The small molecule below binds the protein below.
Small molecule (SMILES): CCOC(=O)c1ccc(OCCCC2CCN(c3ccc(C)nn3)CC2)cc1

Binding-site contacts:
Ligand atom C10 contacts residue ILE108 of chain 29.B at 3.5 Å (hydrophobic).
Ligand atom C20 contacts residue PHE236 of chain 29.B at 3.4 Å (hydrophobic).
Ligand atom C13 contacts residue ILE108 of chain 29.B at 3.6 Å (hydrophobic).
Ligand atom N6 contacts residue VAL194 of chain 29.B at 3.6 Å.
Ligand atom C21 contacts residue TYR203 of chain 29.B at 3.7 Å (hydrophobic).
Ligand atom C17 contacts residue MET130 of chain 29.B at 3.7 Å (hydrophobic).
Ligand atom O23 contacts residue TYR110 of chain 29.B at 3.5 Å.
Ligand atom C1 contacts residue ILE155 of chain 29.B at 3.8 Å (hydrophobic).
Ligand atom C13 contacts residue PHE236 of chain 29.B at 3.8 Å (hydrophobic).
Ligand atom C3 contacts residue PRO179 of chain 29.B at 3.6 Å (hydrophobic).
Ligand atom C4 contacts residue TYR157 of chain 29.B at 3.5 Å (hydrophobic).
Ligand atom C11 contacts residue PHE132 of chain 29.B at 3.5 Å (hydrophobic).
Ligand atom O24 contacts residue THR109 of chain 29.B at 3.6 Å.
Ligand atom O24 contacts residue PHE236 of chain 29.B at 3.9 Å.
Ligand atom C9 contacts residue VAL194 of chain 29.B at 3.8 Å (hydrophobic).
Ligand atom C3 contacts residue ALA24 of chain 29.D at 3.6 Å (hydrophobic).
Ligand atom C22 contacts residue TYR110 of chain 29.B at 3.3 Å (hydrophobic).
Ligand atom O23 contacts residue PHE236 of chain 29.B at 3.3 Å.
Ligand atom C10 contacts residue PHE132 of chain 29.B at 3.7 Å (hydrophobic).
Ligand atom C22 contacts residue PHE236 of chain 29.B at 3.3 Å (hydrophobic).
Ligand atom C7 contacts residue VAL194 of chain 29.B at 3.6 Å (hydrophobic).
Ligand atom C25 contacts residue THR109 of chain 29.B at 3.2 Å.
Ligand atom C7 contacts residue ILE25 of chain 29.D at 3.8 Å (hydrophobic).
Ligand atom O24 contacts residue TYR110 of chain 29.B at 3.3 Å.
Ligand atom C19 contacts residue TYR110 of chain 29.B at 3.8 Å (hydrophobic).
Ligand atom C4 contacts residue ALA24 of chain 29.D at 3.9 Å (hydrophobic).
Ligand atom C12 contacts residue PHE236 of chain 29.B at 3.7 Å (hydrophobic).
Ligand atom C7 contacts residue TYR157 of chain 29.B at 3.5 Å (hydrophobic).
Ligand atom C8 contacts residue TYR157 of chain 29.B at 3.4 Å (hydrophobic).
Ligand atom N3 contacts residue ILE192 of chain 29.B at 3.7 Å.
Ligand atom C3 contacts residue TYR157 of chain 29.B at 3.4 Å (hydrophobic).
Ligand atom N4 contacts residue ILE192 of chain 29.B at 3.6 Å.
Ligand atom N4 contacts residue LEU239 of chain 29.B at 3.6 Å.
Ligand atom N3 contacts residue LEU239 of chain 29.B at 3.8 Å.
Ligand atom C8 contacts residue VAL194 of chain 29.B at 3.8 Å (hydrophobic).
Ligand atom C19 contacts residue PHE236 of chain 29.B at 3.6 Å (hydrophobic).
Ligand atom C16 contacts residue MET130 of chain 29.B at 3.8 Å (hydrophobic).
Ligand atom C1 contacts residue ILE181 of chain 29.B at 3.5 Å (hydrophobic).
Ligand atom C18 contacts residue TYR110 of chain 29.B at 3.8 Å (hydrophobic).
Ligand atom O15 contacts residue MET130 of chain 29.B at 3.8 Å.

Sequence of chain 29.B:
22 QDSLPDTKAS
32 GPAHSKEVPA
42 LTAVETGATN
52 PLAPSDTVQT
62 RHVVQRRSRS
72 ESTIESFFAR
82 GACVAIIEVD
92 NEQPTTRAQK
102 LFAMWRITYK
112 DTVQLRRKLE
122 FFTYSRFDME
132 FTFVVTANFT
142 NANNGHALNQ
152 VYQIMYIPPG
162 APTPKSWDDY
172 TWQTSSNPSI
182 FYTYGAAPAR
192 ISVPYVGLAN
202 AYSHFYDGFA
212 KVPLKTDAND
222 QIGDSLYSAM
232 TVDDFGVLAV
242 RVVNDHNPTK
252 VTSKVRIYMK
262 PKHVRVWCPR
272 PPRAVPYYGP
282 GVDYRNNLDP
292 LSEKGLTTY

Sequence of chain 29.D:
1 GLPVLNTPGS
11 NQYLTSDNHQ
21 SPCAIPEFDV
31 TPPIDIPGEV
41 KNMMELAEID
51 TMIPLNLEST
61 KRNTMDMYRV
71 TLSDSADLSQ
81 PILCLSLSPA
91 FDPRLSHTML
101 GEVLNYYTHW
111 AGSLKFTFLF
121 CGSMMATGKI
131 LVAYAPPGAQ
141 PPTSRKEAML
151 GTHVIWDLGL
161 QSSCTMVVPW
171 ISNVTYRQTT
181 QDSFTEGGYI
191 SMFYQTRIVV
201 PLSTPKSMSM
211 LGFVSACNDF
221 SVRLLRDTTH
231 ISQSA

Sequence of chain 30.D:
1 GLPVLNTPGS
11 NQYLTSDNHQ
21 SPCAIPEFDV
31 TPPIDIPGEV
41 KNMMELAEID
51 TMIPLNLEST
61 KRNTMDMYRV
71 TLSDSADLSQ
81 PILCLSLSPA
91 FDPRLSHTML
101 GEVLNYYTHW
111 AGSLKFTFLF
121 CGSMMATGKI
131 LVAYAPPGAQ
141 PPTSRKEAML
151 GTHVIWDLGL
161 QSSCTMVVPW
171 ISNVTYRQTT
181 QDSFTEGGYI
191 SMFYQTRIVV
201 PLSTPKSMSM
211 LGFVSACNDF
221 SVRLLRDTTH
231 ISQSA